This protein binds this small molecule.
Small molecule (SMILES): CC(C)(C)NC[C@H](O)COc1cccc2c1CC(C#N)=N2

Sequence of chain 1.A:
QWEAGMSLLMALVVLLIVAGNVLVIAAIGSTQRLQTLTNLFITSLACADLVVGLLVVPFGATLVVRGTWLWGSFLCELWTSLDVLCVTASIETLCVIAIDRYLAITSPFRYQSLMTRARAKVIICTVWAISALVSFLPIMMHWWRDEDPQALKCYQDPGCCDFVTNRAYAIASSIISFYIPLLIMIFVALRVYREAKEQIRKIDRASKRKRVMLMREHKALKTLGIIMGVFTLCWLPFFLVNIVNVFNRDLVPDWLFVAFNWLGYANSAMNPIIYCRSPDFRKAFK

Binding-site contacts:
Ligand atom N3 contacts residue ASN250 of chain 1.A at 3.8 Å.
Ligand atom C7 contacts residue SER185 of chain 1.A at 3.4 Å.
Ligand atom C2 contacts residue PHE171 of chain 1.A at 3.7 Å (hydrophobic).
Ligand atom C1 contacts residue ASN250 of chain 1.A at 3.8 Å.
Ligand atom O2 contacts residue ASP91 of chain 1.A at 2.9 Å (salt-bridge).
Ligand atom C13 contacts residue TYR273 of chain 1.A at 3.7 Å (hydrophobic).
Ligand atom C14 contacts residue PHE171 of chain 1.A at 3.8 Å (hydrophobic).
Ligand atom C6 contacts residue VAL92 of chain 1.A at 3.7 Å (hydrophobic).
Ligand atom C10 contacts residue PHE246 of chain 1.A at 3.5 Å (hydrophobic).
Ligand atom O2 contacts residue ASN269 of chain 1.A at 3.2 Å (h-bond).
Ligand atom C9 contacts residue PHE246 of chain 1.A at 3.9 Å (hydrophobic).
Ligand atom C16 contacts residue ALA178 of chain 1.A at 3.5 Å (hydrophobic).
Ligand atom N2 contacts residue ASP91 of chain 1.A at 2.8 Å (salt-bridge).
Ligand atom N3 contacts residue THR173 of chain 1.A at 3.2 Å (h-bond).
Ligand atom C15 contacts residue THR88 of chain 1.A at 3.9 Å.
Ligand atom O2 contacts residue TYR273 of chain 1.A at 3.7 Å.
Ligand atom C10 contacts residue ASP91 of chain 1.A at 3.3 Å.
Ligand atom C15 contacts residue TRP87 of chain 1.A at 3.5 Å (hydrophobic).
Ligand atom C11 contacts residue ASP91 of chain 1.A at 3.2 Å.
Ligand atom C16 contacts residue ASN250 of chain 1.A at 3.6 Å.
Ligand atom C13 contacts residue ASN269 of chain 1.A at 3.8 Å.
Ligand atom C5 contacts residue PHE247 of chain 1.A at 3.7 Å (hydrophobic).
Ligand atom C13 contacts residue TRP87 of chain 1.A at 3.5 Å (hydrophobic).
Ligand atom C6 contacts residue SER185 of chain 1.A at 3.6 Å.
Ligand atom C11 contacts residue ASN269 of chain 1.A at 3.7 Å.
Ligand atom C9 contacts residue ASP91 of chain 1.A at 3.3 Å.
Ligand atom C12 contacts residue ASN269 of chain 1.A at 3.8 Å.
Ligand atom N2 contacts residue TYR273 of chain 1.A at 3.4 Å (h-bond).
Ligand atom C7 contacts residue SER181 of chain 1.A at 3.4 Å.
Ligand atom C14 contacts residue ASN269 of chain 1.A at 3.8 Å.
Ligand atom O1 contacts residue PHE246 of chain 1.A at 3.7 Å.
Ligand atom N1 contacts residue SER182 of chain 1.A at 3.6 Å.
Ligand atom N2 contacts residue ASN269 of chain 1.A at 3.2 Å (h-bond).
Ligand atom C10 contacts residue ASN269 of chain 1.A at 3.3 Å.
Ligand atom N3 contacts residue ALA178 of chain 1.A at 2.9 Å.
Ligand atom O2 contacts residue TRP243 of chain 1.A at 3.4 Å.
Ligand atom C1 contacts residue SER181 of chain 1.A at 3.6 Å.
Ligand atom N1 contacts residue SER181 of chain 1.A at 2.3 Å (h-bond).
Ligand atom C8 contacts residue SER181 of chain 1.A at 3.0 Å.
Ligand atom C6 contacts residue PHE247 of chain 1.A at 3.9 Å (hydrophobic).